Binding-site contacts:
Ligand atom O5 contacts residue ASN346 of chain 1.A at 2.0 Å (h-bond).
Ligand atom C1 contacts residue ASN346 of chain 1.A at 1.5 Å.
Ligand atom C2 contacts residue ASN335 of chain 1.A at 4.1 Å.
Ligand atom C2 contacts residue GLN328 of chain 1.A at 3.1 Å.
Ligand atom C6 contacts residue ASN335 of chain 1.A at 3.8 Å.
Ligand atom O7 contacts residue LYS337 of chain 1.A at 4.4 Å.
Ligand atom O7 contacts residue ASN346 of chain 1.A at 4.4 Å.
Ligand atom O6 contacts residue ASN335 of chain 1.A at 2.9 Å (h-bond).
Ligand atom O3 contacts residue GLN328 of chain 1.A at 3.2 Å (h-bond).
Ligand atom C3 contacts residue ASN346 of chain 1.A at 4.0 Å.
Ligand atom C2 contacts residue ASN346 of chain 1.A at 2.9 Å.
Ligand atom C5 contacts residue ASN346 of chain 1.A at 3.3 Å.
Ligand atom C7 contacts residue ASN346 of chain 1.A at 4.4 Å.
Ligand atom C4 contacts residue GLN328 of chain 1.A at 4.1 Å.
Ligand atom O7 contacts residue GLN328 of chain 1.A at 3.3 Å (h-bond).
Ligand atom O5 contacts residue ASN335 of chain 1.A at 3.0 Å (h-bond).
Ligand atom C1 contacts residue GLN328 of chain 1.A at 4.2 Å.
Ligand atom N2 contacts residue ASN346 of chain 1.A at 3.5 Å (h-bond).
Ligand atom N2 contacts residue GLN328 of chain 1.A at 3.7 Å.
Ligand atom C4 contacts residue ASN346 of chain 1.A at 4.1 Å.
Ligand atom C6 contacts residue ASN346 of chain 1.A at 4.3 Å.
Ligand atom C8 contacts residue GLN328 of chain 1.A at 3.6 Å.
Ligand atom C1 contacts residue ASN335 of chain 1.A at 3.7 Å.
Ligand atom C7 contacts residue GLN328 of chain 1.A at 3.3 Å.
Ligand atom C3 contacts residue GLN328 of chain 1.A at 3.6 Å.
Ligand atom C5 contacts residue ASN335 of chain 1.A at 3.7 Å.
Ligand atom C4 contacts residue ASN335 of chain 1.A at 4.0 Å.

Sequence of chain 1.A:
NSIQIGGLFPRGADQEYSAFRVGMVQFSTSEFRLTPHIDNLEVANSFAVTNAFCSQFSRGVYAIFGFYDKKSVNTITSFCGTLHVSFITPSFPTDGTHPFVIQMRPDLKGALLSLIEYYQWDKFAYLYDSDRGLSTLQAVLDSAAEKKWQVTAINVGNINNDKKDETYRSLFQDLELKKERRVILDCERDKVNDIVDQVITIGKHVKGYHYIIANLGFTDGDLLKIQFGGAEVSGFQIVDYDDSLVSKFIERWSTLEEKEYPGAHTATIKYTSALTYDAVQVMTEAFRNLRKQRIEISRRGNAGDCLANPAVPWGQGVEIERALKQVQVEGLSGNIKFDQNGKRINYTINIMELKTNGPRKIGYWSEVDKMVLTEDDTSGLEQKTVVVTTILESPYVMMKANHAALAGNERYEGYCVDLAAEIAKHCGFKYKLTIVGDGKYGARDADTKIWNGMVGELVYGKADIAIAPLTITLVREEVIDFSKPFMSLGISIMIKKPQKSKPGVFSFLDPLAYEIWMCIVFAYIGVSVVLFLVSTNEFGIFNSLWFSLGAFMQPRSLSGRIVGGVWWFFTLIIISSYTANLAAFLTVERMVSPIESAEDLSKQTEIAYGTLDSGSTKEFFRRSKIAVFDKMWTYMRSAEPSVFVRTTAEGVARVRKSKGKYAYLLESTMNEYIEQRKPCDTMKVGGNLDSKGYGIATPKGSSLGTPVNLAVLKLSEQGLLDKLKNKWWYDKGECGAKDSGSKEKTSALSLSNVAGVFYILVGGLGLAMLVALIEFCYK

The protein below binds the small molecule below.
Small molecule (SMILES): CC(=O)N[C@H]1[C@H](O[C@H]2[C@H](O)[C@@H](NC(C)=O)CO[C@@H]2CO)O[C@H](CO)[C@@H](O[C@@H]2O[C@H](CO)[C@@H](O)[C@H](O[C@@H]3O[C@H](CO)[C@@H](O)[C@H](O)[C@@H]3O)[C@@H]2O)[C@@H]1O